The protein below binds the small molecule below.
Small molecule (SMILES): CC(=O)N[C@@H]1[C@@H](O)[C@H](O)[C@@H](CO)O[C@H]1O

Binding-site contacts:
Ligand atom C6 contacts residue GLN580 of chain 1.C at 4.1 Å.
Ligand atom C4 contacts residue ASN331 of chain 1.C at 4.3 Å.
Ligand atom C2 contacts residue GLN580 of chain 1.C at 4.0 Å.
Ligand atom C5 contacts residue GLN580 of chain 1.C at 4.1 Å.
Ligand atom C3 contacts residue GLN580 of chain 1.C at 4.1 Å.
Ligand atom N2 contacts residue ASN331 of chain 1.C at 2.8 Å (h-bond).
Ligand atom C7 contacts residue ASN331 of chain 1.C at 3.3 Å.
Ligand atom O6 contacts residue PRO579 of chain 1.C at 4.4 Å.
Ligand atom C2 contacts residue ASN331 of chain 1.C at 2.4 Å.
Ligand atom O5 contacts residue GLN580 of chain 1.C at 4.0 Å.
Ligand atom C5 contacts residue ASN331 of chain 1.C at 3.7 Å.
Ligand atom C3 contacts residue ASN331 of chain 1.C at 3.8 Å.
Ligand atom O7 contacts residue GLN580 of chain 1.C at 3.6 Å.
Ligand atom O3 contacts residue GLN580 of chain 1.C at 4.0 Å.
Ligand atom O7 contacts residue ASN331 of chain 1.C at 3.4 Å (h-bond).
Ligand atom C4 contacts residue GLN580 of chain 1.C at 3.6 Å.
Ligand atom O6 contacts residue GLN580 of chain 1.C at 3.0 Å (h-bond).
Ligand atom C1 contacts residue ASN331 of chain 1.C at 1.5 Å.
Ligand atom O5 contacts residue ASN331 of chain 1.C at 2.4 Å (h-bond).

Sequence of chain 1.C:
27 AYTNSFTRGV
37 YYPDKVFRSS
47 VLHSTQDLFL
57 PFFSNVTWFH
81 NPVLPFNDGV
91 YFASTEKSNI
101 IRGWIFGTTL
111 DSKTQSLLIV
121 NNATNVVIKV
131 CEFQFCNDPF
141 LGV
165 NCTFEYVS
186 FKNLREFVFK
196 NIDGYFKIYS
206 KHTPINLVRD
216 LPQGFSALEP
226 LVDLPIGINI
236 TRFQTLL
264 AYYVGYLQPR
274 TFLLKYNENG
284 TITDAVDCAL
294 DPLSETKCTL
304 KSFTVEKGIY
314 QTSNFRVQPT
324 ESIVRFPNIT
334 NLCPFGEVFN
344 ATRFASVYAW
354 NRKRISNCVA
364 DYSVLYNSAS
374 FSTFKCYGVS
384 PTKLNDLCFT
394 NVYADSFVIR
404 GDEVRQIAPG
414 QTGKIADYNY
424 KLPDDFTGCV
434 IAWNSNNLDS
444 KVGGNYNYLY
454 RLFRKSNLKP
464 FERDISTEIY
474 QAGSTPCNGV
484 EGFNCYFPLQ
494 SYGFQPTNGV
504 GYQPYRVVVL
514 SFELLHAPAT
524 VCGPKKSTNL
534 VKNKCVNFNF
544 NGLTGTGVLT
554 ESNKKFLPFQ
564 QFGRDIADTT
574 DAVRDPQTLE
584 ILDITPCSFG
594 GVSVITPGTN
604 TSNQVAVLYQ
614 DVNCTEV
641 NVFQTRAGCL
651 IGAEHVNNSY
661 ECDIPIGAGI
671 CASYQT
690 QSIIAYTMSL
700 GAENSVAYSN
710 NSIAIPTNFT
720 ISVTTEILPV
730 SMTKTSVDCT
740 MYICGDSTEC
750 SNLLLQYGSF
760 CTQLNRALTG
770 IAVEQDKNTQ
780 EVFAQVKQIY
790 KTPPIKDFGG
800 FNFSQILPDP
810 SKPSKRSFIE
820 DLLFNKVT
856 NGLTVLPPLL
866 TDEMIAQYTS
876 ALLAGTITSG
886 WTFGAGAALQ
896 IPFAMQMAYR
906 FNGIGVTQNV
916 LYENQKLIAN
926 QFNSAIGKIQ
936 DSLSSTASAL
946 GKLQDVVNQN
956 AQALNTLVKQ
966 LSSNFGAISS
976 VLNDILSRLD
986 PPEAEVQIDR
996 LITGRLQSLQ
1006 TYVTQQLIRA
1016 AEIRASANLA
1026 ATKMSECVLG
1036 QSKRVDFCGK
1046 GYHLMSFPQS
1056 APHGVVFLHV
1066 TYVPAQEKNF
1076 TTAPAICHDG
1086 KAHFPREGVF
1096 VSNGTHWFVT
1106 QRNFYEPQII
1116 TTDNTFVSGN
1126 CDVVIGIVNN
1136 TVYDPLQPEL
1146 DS